Binding-site contacts:
Ligand atom C15 contacts residue SER220 of chain 1.A at 3.9 Å.
Ligand atom C7 contacts residue ARG127 of chain 1.A at 3.9 Å.
Ligand atom C5 contacts residue ALA268 of chain 1.A at 3.9 Å (hydrophobic).
Ligand atom C21 contacts residue SER314 of chain 1.A at 3.9 Å.
Ligand atom C30 contacts residue TYR284 of chain 1.A at 3.9 Å (hydrophobic).
Ligand atom O23 contacts residue TYR46 of chain 1.A at 3.2 Å.
Ligand atom C5 contacts residue ARG127 of chain 1.A at 3.9 Å.
Ligand atom C1 contacts residue SO41 of chain 1.E at 3.3 Å.
Ligand atom C12 contacts residue ARG127 of chain 1.A at 3.6 Å.
Ligand atom C14 contacts residue TYR237 of chain 1.A at 3.6 Å (hydrophobic).
Ligand atom C14 contacts residue SER220 of chain 1.A at 3.7 Å.
Ligand atom O23 contacts residue SER75 of chain 1.A at 3.2 Å (h-bond).
Ligand atom O17 contacts residue ARG195 of chain 1.A at 3.3 Å (salt-bridge).
Ligand atom C6 contacts residue ARG127 of chain 1.A at 3.8 Å.
Ligand atom C8 contacts residue GLY76 of chain 1.A at 3.7 Å.
Ligand atom C27 contacts residue TYR46 of chain 1.A at 3.7 Å (hydrophobic).
Ligand atom C7 contacts residue GLY76 of chain 1.A at 3.7 Å.
Ligand atom C6 contacts residue ALA268 of chain 1.A at 3.9 Å (hydrophobic).
Ligand atom O17 contacts residue SER220 of chain 1.A at 3.2 Å (h-bond).
Ligand atom C21 contacts residue TYR46 of chain 1.A at 3.7 Å (hydrophobic).
Ligand atom C4 contacts residue SO41 of chain 1.E at 3.2 Å.
Ligand atom N19 contacts residue SO41 of chain 1.E at 3.2 Å (h-bond).
Ligand atom O18 contacts residue ARG195 of chain 1.A at 3.1 Å (salt-bridge).
Ligand atom C3 contacts residue ARG127 of chain 1.A at 3.8 Å.
Ligand atom O22 contacts residue ALA268 of chain 1.A at 3.9 Å.
Ligand atom C32 contacts residue SO41 of chain 1.E at 3.2 Å.
Ligand atom C29 contacts residue ALA268 of chain 1.A at 3.5 Å (hydrophobic).
Ligand atom C15 contacts residue GLY221 of chain 1.A at 3.7 Å.
Ligand atom C24 contacts residue SER314 of chain 1.A at 3.6 Å.
Ligand atom C31 contacts residue TYR46 of chain 1.A at 3.9 Å (hydrophobic).
Ligand atom C16 contacts residue TYR237 of chain 1.A at 3.9 Å (hydrophobic).
Ligand atom C28 contacts residue TYR46 of chain 1.A at 3.7 Å (hydrophobic).
Ligand atom O18 contacts residue TYR237 of chain 1.A at 3.4 Å.
Ligand atom O22 contacts residue GLY315 of chain 1.A at 3.4 Å (h-bond).
Ligand atom O22 contacts residue SER314 of chain 1.A at 2.7 Å (h-bond).
Ligand atom C29 contacts residue SER314 of chain 1.A at 2.9 Å.
Ligand atom C25 contacts residue PHE289 of chain 1.A at 3.9 Å (hydrophobic).
Ligand atom C2 contacts residue ARG127 of chain 1.A at 3.5 Å.
Ligand atom C32 contacts residue ASN94 of chain 1.A at 3.5 Å.
Ligand atom S20 contacts residue SER314 of chain 1.A at 3.7 Å.

This protein binds this small molecule.
Small molecule (SMILES): Cc1cc(C)c(C)c(S(=O)(=O)Nc2ccc(N3CC[C@H](C(=O)O)C3)c3ccccc23)c1C

Sequence of chain 1.A:
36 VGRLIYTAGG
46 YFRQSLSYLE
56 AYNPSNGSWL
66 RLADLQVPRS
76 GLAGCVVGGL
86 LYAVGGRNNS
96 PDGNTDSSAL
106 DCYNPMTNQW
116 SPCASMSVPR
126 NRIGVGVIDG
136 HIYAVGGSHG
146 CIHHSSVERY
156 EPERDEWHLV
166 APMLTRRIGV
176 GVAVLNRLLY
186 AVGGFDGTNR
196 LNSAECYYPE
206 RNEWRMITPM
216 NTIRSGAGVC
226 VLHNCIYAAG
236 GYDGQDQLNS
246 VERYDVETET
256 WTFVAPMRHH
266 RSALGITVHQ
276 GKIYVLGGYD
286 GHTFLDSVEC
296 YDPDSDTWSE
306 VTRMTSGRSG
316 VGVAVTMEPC